Sequence of chain 1.B:
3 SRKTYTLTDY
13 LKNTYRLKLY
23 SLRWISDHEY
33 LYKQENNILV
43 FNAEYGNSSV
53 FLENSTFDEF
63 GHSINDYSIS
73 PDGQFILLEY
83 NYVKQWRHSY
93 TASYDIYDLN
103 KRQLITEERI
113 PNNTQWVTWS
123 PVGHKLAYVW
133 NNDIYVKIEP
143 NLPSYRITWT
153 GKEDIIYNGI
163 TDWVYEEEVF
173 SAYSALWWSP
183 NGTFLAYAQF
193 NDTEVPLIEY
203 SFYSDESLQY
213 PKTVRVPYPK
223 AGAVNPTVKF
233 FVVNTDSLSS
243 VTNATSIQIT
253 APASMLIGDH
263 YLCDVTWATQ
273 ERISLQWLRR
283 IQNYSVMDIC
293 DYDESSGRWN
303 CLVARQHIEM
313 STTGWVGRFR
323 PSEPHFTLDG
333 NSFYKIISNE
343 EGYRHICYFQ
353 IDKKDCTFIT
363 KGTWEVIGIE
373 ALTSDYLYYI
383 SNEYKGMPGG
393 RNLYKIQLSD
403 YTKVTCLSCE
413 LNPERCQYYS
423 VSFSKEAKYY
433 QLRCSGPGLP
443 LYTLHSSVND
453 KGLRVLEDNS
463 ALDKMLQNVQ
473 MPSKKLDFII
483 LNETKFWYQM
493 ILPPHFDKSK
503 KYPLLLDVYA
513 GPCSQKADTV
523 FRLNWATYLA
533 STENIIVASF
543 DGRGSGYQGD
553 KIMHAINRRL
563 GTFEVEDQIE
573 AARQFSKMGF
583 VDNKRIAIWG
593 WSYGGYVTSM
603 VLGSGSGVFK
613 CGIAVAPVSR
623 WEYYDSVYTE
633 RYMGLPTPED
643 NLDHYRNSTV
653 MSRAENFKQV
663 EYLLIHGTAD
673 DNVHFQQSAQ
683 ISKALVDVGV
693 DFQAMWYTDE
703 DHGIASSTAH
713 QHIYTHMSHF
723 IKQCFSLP

This small molecule binds to this protein.
Small molecule (SMILES): CC(=O)N[C@@H]1[C@@H](O)[C@H](O)[C@@H](CO)O[C@H]1O

Binding-site contacts:
Ligand atom C1 contacts residue ASN44 of chain 1.B at 4.4 Å.
Ligand atom C8 contacts residue SER51 of chain 1.B at 3.7 Å.
Ligand atom C8 contacts residue GLU31 of chain 1.B at 3.8 Å.
Ligand atom C7 contacts residue VAL42 of chain 1.B at 4.5 Å (hydrophobic).
Ligand atom C8 contacts residue VAL42 of chain 1.B at 3.4 Å (hydrophobic).
Ligand atom C7 contacts residue ASN49 of chain 1.B at 3.4 Å.
Ligand atom C5 contacts residue ASN49 of chain 1.B at 3.6 Å.
Ligand atom C1 contacts residue ASN49 of chain 1.B at 1.4 Å.
Ligand atom C8 contacts residue ASN49 of chain 1.B at 4.1 Å.
Ligand atom C4 contacts residue ASN49 of chain 1.B at 4.2 Å.
Ligand atom O7 contacts residue SER51 of chain 1.B at 3.2 Å (h-bond).
Ligand atom C7 contacts residue SER50 of chain 1.B at 4.2 Å.
Ligand atom N2 contacts residue ASN44 of chain 1.B at 4.3 Å.
Ligand atom O7 contacts residue ASN49 of chain 1.B at 3.3 Å (h-bond).
Ligand atom C8 contacts residue SER50 of chain 1.B at 4.4 Å.
Ligand atom C3 contacts residue ASN49 of chain 1.B at 3.8 Å.
Ligand atom N2 contacts residue ASN49 of chain 1.B at 3.0 Å (h-bond).
Ligand atom C7 contacts residue SER51 of chain 1.B at 3.8 Å.
Ligand atom C8 contacts residue ASN44 of chain 1.B at 4.0 Å.
Ligand atom O5 contacts residue ASN49 of chain 1.B at 2.2 Å (h-bond).
Ligand atom C2 contacts residue ASN49 of chain 1.B at 2.5 Å.
Ligand atom C8 contacts residue PHE43 of chain 1.B at 4.1 Å (hydrophobic).
Ligand atom N2 contacts residue GLU31 of chain 1.B at 4.2 Å.
Ligand atom O7 contacts residue SER50 of chain 1.B at 3.4 Å.